Sequence of chain 1.C:
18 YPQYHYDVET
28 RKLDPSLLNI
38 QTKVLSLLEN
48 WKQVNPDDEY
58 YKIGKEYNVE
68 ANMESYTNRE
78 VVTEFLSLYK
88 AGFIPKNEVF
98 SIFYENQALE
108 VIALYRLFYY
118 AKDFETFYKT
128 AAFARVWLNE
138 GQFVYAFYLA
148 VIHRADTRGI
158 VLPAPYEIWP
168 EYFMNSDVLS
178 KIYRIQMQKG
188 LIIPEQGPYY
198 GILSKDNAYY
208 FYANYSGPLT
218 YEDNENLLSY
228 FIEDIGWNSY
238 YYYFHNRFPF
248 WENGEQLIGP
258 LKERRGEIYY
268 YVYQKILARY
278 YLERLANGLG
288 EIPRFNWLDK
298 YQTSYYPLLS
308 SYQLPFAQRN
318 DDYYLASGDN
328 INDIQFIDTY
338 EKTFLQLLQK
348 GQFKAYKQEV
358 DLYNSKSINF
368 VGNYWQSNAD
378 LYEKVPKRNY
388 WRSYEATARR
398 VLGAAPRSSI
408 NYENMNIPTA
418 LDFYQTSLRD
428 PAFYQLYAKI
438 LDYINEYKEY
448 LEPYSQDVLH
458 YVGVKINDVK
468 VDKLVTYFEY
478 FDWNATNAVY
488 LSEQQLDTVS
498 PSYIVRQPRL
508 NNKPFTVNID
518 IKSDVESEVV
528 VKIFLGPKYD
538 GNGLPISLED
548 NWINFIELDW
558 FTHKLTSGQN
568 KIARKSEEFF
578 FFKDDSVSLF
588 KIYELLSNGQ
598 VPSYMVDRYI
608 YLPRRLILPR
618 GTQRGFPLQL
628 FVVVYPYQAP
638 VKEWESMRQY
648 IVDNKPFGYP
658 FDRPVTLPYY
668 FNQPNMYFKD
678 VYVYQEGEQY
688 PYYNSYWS

This small molecule binds to this protein.
Small molecule (SMILES): CC(=O)N[C@H]1[C@H](O[C@H]2[C@H](O)[C@@H](NC(C)=O)CO[C@@H]2CO)O[C@H](CO)[C@@H](O[C@@H]2O[C@H](CO[C@H]3O[C@H](CO)[C@@H](O)[C@H](O)[C@@H]3O)[C@@H](O)[C@H](O[C@H]3O[C@H](CO)[C@@H](O)[C@H](O)[C@@H]3O)[C@@H]2O)[C@@H]1O

Binding-site contacts:
Ligand atom C6 contacts residue SER692 of chain 1.D at 3.6 Å.
Ligand atom C8 contacts residue TYR209 of chain 1.D at 3.2 Å (hydrophobic).
Ligand atom C5 contacts residue SER692 of chain 1.D at 3.8 Å.
Ligand atom O5 contacts residue ASN211 of chain 1.D at 2.3 Å (h-bond).
Ligand atom C8 contacts residue ASN691 of chain 1.D at 3.5 Å.
Ligand atom C6 contacts residue TRP694 of chain 1.D at 3.6 Å (hydrophobic).
Ligand atom C3 contacts residue ASN691 of chain 1.D at 3.6 Å.
Ligand atom O3 contacts residue GLY89 of chain 1.A at 3.6 Å.
Ligand atom O3 contacts residue SER692 of chain 1.D at 3.5 Å.
Ligand atom C6 contacts residue PRO92 of chain 1.A at 3.8 Å (hydrophobic).
Ligand atom C3 contacts residue ASN211 of chain 1.D at 3.8 Å.
Ligand atom C7 contacts residue ASN691 of chain 1.D at 3.4 Å.
Ligand atom C5 contacts residue TYR689 of chain 1.D at 3.1 Å (hydrophobic).
Ligand atom N2 contacts residue ASN691 of chain 1.D at 2.5 Å (h-bond).
Ligand atom O7 contacts residue TYR690 of chain 1.D at 3.7 Å.
Ligand atom C7 contacts residue ASN211 of chain 1.D at 3.3 Å.
Ligand atom C4 contacts residue SER692 of chain 1.D at 3.8 Å.
Ligand atom O5 contacts residue SER692 of chain 1.D at 3.2 Å.
Ligand atom C5 contacts residue ASN211 of chain 1.D at 3.6 Å.
Ligand atom C8 contacts residue TYR690 of chain 1.D at 3.4 Å (hydrophobic).
Ligand atom C2 contacts residue ASN211 of chain 1.D at 2.5 Å.
Ligand atom O7 contacts residue ASN211 of chain 1.D at 3.2 Å (h-bond).
Ligand atom C1 contacts residue SER692 of chain 1.D at 3.8 Å.
Ligand atom C1 contacts residue ASN691 of chain 1.D at 3.6 Å.
Ligand atom O4 contacts residue GLY89 of chain 1.A at 3.2 Å.
Ligand atom C6 contacts residue PHE90 of chain 1.A at 3.7 Å (hydrophobic).
Ligand atom O4 contacts residue PHE90 of chain 1.A at 2.7 Å (h-bond).
Ligand atom C2 contacts residue ASN691 of chain 1.D at 3.3 Å.
Ligand atom C1 contacts residue ASN211 of chain 1.D at 1.4 Å.
Ligand atom C6 contacts residue TYR689 of chain 1.D at 3.9 Å (hydrophobic).
Ligand atom C1 contacts residue TYR689 of chain 1.D at 3.4 Å (hydrophobic).
Ligand atom C4 contacts residue PHE90 of chain 1.A at 3.8 Å (hydrophobic).
Ligand atom O6 contacts residue PRO92 of chain 1.A at 3.2 Å.
Ligand atom O4 contacts residue TRP694 of chain 1.D at 3.8 Å.
Ligand atom O5 contacts residue TYR689 of chain 1.D at 3.5 Å (h-bond).
Ligand atom O4 contacts residue SER692 of chain 1.D at 3.5 Å.
Ligand atom C3 contacts residue SER692 of chain 1.D at 3.9 Å.
Ligand atom N2 contacts residue ASN211 of chain 1.D at 2.9 Å (h-bond).
Ligand atom C5 contacts residue TRP694 of chain 1.D at 3.8 Å (hydrophobic).
Ligand atom C1 contacts residue TRP694 of chain 1.D at 4.0 Å (hydrophobic).

Sequence of chain 1.A:
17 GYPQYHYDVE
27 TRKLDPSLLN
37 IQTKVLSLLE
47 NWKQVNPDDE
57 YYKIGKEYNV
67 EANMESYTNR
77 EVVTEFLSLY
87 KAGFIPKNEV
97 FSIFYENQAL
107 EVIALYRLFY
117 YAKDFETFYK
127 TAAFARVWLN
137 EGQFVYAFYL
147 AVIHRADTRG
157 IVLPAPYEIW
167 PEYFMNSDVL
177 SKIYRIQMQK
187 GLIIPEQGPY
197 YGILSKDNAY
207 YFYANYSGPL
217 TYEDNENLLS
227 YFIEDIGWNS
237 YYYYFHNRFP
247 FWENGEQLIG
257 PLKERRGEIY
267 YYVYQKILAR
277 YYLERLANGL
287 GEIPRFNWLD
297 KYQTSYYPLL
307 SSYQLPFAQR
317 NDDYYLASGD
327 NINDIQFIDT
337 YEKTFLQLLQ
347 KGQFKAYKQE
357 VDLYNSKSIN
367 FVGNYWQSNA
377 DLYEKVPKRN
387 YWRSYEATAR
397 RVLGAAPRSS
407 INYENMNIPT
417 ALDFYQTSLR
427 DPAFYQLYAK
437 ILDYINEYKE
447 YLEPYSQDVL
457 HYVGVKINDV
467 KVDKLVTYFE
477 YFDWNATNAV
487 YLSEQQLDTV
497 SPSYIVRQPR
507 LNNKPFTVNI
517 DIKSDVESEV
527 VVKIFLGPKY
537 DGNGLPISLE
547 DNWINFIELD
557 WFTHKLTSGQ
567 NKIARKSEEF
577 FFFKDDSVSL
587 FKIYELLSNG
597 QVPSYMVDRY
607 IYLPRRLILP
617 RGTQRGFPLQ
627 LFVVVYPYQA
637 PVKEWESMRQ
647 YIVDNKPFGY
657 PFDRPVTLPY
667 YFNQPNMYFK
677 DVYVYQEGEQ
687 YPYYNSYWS

Sequence of chain 1.D:
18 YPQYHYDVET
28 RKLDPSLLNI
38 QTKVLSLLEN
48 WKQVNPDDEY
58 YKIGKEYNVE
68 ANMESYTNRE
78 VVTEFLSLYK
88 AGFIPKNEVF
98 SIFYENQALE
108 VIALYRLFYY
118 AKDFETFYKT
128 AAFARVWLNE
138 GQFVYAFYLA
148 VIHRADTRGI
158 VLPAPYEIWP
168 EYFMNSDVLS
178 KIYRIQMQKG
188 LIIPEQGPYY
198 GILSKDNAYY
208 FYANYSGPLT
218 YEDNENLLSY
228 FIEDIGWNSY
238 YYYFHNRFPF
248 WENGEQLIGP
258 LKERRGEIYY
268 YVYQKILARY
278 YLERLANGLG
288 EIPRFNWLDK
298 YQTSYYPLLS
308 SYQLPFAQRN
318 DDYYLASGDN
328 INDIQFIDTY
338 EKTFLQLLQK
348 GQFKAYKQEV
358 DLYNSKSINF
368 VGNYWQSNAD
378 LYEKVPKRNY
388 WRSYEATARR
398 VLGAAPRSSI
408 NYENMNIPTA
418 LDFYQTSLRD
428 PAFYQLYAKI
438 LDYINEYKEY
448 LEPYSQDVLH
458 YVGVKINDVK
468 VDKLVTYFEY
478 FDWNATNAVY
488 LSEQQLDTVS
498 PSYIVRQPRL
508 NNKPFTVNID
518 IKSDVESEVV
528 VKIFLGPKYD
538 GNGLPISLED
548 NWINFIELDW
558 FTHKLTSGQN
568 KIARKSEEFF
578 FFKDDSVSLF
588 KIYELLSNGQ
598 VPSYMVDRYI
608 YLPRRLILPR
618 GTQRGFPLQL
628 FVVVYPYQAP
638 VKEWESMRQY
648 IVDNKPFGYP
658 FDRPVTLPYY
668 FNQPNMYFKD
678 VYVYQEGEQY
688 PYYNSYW